Sequence of chain 1.B:
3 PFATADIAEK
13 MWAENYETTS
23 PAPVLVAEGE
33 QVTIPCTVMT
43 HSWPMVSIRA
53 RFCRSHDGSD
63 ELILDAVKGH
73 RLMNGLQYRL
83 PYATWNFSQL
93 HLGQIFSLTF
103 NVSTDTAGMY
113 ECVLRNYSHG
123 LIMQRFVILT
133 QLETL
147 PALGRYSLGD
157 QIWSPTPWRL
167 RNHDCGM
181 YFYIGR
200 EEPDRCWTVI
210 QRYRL

This protein binds this small molecule.
Small molecule (SMILES): CC(=O)N[C@H]1[C@H](O[C@H]2[C@H](O)[C@@H](NC(C)=O)CO[C@@H]2CO)O[C@H](CO)[C@@H](O)[C@@H]1O

Binding-site contacts:
Ligand atom C5 contacts residue ASN118 of chain 1.B at 3.7 Å.
Ligand atom O5 contacts residue HIS121 of chain 1.B at 3.7 Å.
Ligand atom C7 contacts residue SER120 of chain 1.B at 4.0 Å.
Ligand atom C1 contacts residue HIS121 of chain 1.B at 3.4 Å.
Ligand atom C3 contacts residue HIS121 of chain 1.B at 4.2 Å.
Ligand atom N2 contacts residue SER120 of chain 1.B at 3.3 Å (h-bond).
Ligand atom C8 contacts residue ASN118 of chain 1.B at 4.4 Å.
Ligand atom C2 contacts residue HIS121 of chain 1.B at 4.4 Å.
Ligand atom C2 contacts residue ASN118 of chain 1.B at 2.3 Å.
Ligand atom C7 contacts residue ASN118 of chain 1.B at 3.4 Å.
Ligand atom N2 contacts residue ASN118 of chain 1.B at 2.7 Å (h-bond).
Ligand atom C5 contacts residue HIS121 of chain 1.B at 3.5 Å.
Ligand atom O6 contacts residue TRP45 of chain 1.B at 4.3 Å.
Ligand atom O5 contacts residue TRP45 of chain 1.B at 4.2 Å.
Ligand atom C8 contacts residue MET13 of chain 1.B at 4.0 Å (hydrophobic).
Ligand atom O6 contacts residue MET13 of chain 1.B at 4.4 Å.
Ligand atom C3 contacts residue ASN118 of chain 1.B at 3.7 Å.
Ligand atom C7 contacts residue HIS121 of chain 1.B at 4.3 Å.
Ligand atom O7 contacts residue HIS121 of chain 1.B at 3.4 Å (h-bond).
Ligand atom O5 contacts residue ASN118 of chain 1.B at 2.5 Å (h-bond).
Ligand atom C1 contacts residue ASN118 of chain 1.B at 1.5 Å.
Ligand atom C3 contacts residue SER120 of chain 1.B at 4.4 Å.
Ligand atom C6 contacts residue TRP45 of chain 1.B at 4.5 Å (hydrophobic).
Ligand atom C6 contacts residue MET13 of chain 1.B at 4.0 Å (hydrophobic).
Ligand atom O7 contacts residue ASN118 of chain 1.B at 3.7 Å.
Ligand atom C4 contacts residue HIS121 of chain 1.B at 4.3 Å.
Ligand atom O4 contacts residue HIS121 of chain 1.B at 4.2 Å.
Ligand atom C8 contacts residue SER120 of chain 1.B at 3.8 Å.
Ligand atom C4 contacts residue ASN118 of chain 1.B at 4.2 Å.
Ligand atom C1 contacts residue SER120 of chain 1.B at 3.6 Å.
Ligand atom C6 contacts residue HIS121 of chain 1.B at 4.3 Å.
Ligand atom C2 contacts residue SER120 of chain 1.B at 4.0 Å.